Sequence of chain 1.A:
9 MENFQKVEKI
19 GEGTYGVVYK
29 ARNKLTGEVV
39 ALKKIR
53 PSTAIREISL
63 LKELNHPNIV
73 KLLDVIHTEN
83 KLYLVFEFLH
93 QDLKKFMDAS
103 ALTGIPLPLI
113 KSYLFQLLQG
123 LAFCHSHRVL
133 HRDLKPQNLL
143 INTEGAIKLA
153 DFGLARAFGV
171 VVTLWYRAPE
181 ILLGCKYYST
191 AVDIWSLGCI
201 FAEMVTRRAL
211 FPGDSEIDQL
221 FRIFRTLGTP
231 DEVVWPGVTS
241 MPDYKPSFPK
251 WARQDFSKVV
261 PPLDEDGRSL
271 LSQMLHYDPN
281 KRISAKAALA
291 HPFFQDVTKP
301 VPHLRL

A protein and the small-molecule ligand that binds it are described below.
Small molecule (SMILES): Nc1nc(NC2CCCCC2)sc1C(=O)c1cccc([N+](=O)[O-])c1

Binding-site contacts:
Ligand atom C10 contacts residue LEU91 of chain 1.A at 3.6 Å (hydrophobic).
Ligand atom C12 contacts residue GLN93 of chain 1.A at 3.8 Å.
Ligand atom O2 contacts residue GLY21 of chain 1.A at 3.6 Å (h-bond).
Ligand atom C12 contacts residue LEU142 of chain 1.A at 3.8 Å (hydrophobic).
Ligand atom C6 contacts residue ASN140 of chain 1.A at 3.8 Å.
Ligand atom C5 contacts residue GLN139 of chain 1.A at 3.8 Å.
Ligand atom C12 contacts residue ASP94 of chain 1.A at 3.9 Å.
Ligand atom C11 contacts residue LEU91 of chain 1.A at 3.6 Å (hydrophobic).
Ligand atom C16 contacts residue LEU91 of chain 1.A at 3.8 Å (hydrophobic).
Ligand atom N4 contacts residue VAL72 of chain 1.A at 3.8 Å.
Ligand atom N1 contacts residue VAL26 of chain 1.A at 3.7 Å.
Ligand atom C6 contacts residue GLN139 of chain 1.A at 3.7 Å.
Ligand atom N1 contacts residue GLN139 of chain 1.A at 3.8 Å.
Ligand atom N2 contacts residue LEU91 of chain 1.A at 3.4 Å (h-bond).
Ligand atom C9 contacts residue ALA39 of chain 1.A at 3.6 Å (hydrophobic).
Ligand atom O2 contacts residue GLY19 of chain 1.A at 3.6 Å.
Ligand atom S1 contacts residue LEU142 of chain 1.A at 3.8 Å.
Ligand atom C4 contacts residue LYS41 of chain 1.A at 3.4 Å.
Ligand atom N3 contacts residue LEU91 of chain 1.A at 2.8 Å (h-bond).
Ligand atom C5 contacts residue LYS41 of chain 1.A at 3.4 Å.
Ligand atom C9 contacts residue LEU142 of chain 1.A at 3.8 Å (hydrophobic).
Ligand atom O3 contacts residue ALA152 of chain 1.A at 3.5 Å.
Ligand atom N4 contacts residue ALA39 of chain 1.A at 3.6 Å.
Ligand atom O1 contacts residue GLY19 of chain 1.A at 3.4 Å.
Ligand atom C14 contacts residue HIS92 of chain 1.A at 3.7 Å.
Ligand atom C16 contacts residue PHE90 of chain 1.A at 3.6 Å (hydrophobic).
Ligand atom C7 contacts residue LYS41 of chain 1.A at 3.4 Å.
Ligand atom C1 contacts residue GLN139 of chain 1.A at 3.6 Å.
Ligand atom C10 contacts residue LEU142 of chain 1.A at 3.7 Å (hydrophobic).
Ligand atom C13 contacts residue ASP94 of chain 1.A at 3.7 Å.
Ligand atom O1 contacts residue VAL26 of chain 1.A at 3.2 Å.
Ligand atom N3 contacts residue PHE90 of chain 1.A at 3.4 Å.
Ligand atom C12 contacts residue LEU91 of chain 1.A at 3.8 Å (hydrophobic).
Ligand atom O3 contacts residue LYS41 of chain 1.A at 2.7 Å (salt-bridge).
Ligand atom C8 contacts residue LEU142 of chain 1.A at 3.8 Å (hydrophobic).
Ligand atom C14 contacts residue LYS97 of chain 1.A at 3.9 Å.
Ligand atom O2 contacts residue GLN139 of chain 1.A at 3.0 Å (h-bond).
Ligand atom N4 contacts residue GLU89 of chain 1.A at 2.9 Å (salt-bridge).
Ligand atom O2 contacts residue GLU20 of chain 1.A at 3.3 Å (salt-bridge).
Ligand atom N2 contacts residue LEU142 of chain 1.A at 3.8 Å.